Sequence of chain 1.A:
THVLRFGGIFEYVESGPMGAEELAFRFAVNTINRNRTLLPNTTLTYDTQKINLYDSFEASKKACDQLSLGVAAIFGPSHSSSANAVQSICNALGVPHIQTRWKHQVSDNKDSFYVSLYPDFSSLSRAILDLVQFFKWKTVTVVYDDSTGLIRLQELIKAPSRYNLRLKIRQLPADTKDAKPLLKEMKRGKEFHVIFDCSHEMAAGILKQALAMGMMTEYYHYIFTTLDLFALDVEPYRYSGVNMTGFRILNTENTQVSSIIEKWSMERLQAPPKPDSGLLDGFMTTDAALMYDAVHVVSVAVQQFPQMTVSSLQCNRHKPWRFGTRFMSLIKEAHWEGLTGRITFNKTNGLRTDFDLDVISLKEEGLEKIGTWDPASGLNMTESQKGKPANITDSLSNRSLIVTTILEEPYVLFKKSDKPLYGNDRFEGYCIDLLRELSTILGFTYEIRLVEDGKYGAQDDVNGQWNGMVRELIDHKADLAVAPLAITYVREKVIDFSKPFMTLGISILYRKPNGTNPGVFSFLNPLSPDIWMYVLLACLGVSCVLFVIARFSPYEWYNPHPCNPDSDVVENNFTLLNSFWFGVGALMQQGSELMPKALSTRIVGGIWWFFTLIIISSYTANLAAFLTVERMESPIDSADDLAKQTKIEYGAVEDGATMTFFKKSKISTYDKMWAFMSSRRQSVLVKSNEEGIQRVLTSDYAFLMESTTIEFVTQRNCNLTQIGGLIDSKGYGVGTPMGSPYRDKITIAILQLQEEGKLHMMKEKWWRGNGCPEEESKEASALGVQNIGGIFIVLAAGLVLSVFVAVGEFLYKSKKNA

The protein below binds the small molecule below.
Small molecule (SMILES): CC(=O)N[C@H]1[C@H](O[C@H]2[C@H](O)[C@@H](NC(C)=O)CO[C@@H]2CO)O[C@H](CO)[C@@H](O)[C@@H]1O[C@@H]1O[C@H](CO)[C@@H](O)[C@H](O)[C@@H]1O

Binding-site contacts:
Ligand atom C6 contacts residue ASN378 of chain 1.A at 4.5 Å.
Ligand atom C2 contacts residue THR385 of chain 1.A at 4.0 Å.
Ligand atom C3 contacts residue ASN378 of chain 1.A at 3.8 Å.
Ligand atom O5 contacts residue THR380 of chain 1.A at 3.6 Å.
Ligand atom O7 contacts residue PHE377 of chain 1.A at 4.0 Å.
Ligand atom N2 contacts residue ASN378 of chain 1.A at 2.9 Å (h-bond).
Ligand atom C5 contacts residue ASN378 of chain 1.A at 3.7 Å.
Ligand atom O4 contacts residue ARG158 of chain 1.A at 3.8 Å.
Ligand atom C7 contacts residue ASN378 of chain 1.A at 3.3 Å.
Ligand atom C5 contacts residue THR380 of chain 1.A at 4.0 Å.
Ligand atom C1 contacts residue THR380 of chain 1.A at 3.3 Å.
Ligand atom C7 contacts residue LYS379 of chain 1.A at 4.5 Å.
Ligand atom C2 contacts residue ASN378 of chain 1.A at 2.4 Å.
Ligand atom O7 contacts residue ASN378 of chain 1.A at 4.3 Å.
Ligand atom C4 contacts residue ASN378 of chain 1.A at 4.2 Å.
Ligand atom O7 contacts residue LYS379 of chain 1.A at 4.5 Å.
Ligand atom C8 contacts residue THR385 of chain 1.A at 3.2 Å.
Ligand atom C8 contacts residue ASP386 of chain 1.A at 4.5 Å.
Ligand atom C4 contacts residue ARG158 of chain 1.A at 4.5 Å.
Ligand atom C1 contacts residue ASN378 of chain 1.A at 1.4 Å.
Ligand atom C5 contacts residue ARG158 of chain 1.A at 4.3 Å.
Ligand atom C8 contacts residue PHE377 of chain 1.A at 4.0 Å (hydrophobic).
Ligand atom C6 contacts residue ARG158 of chain 1.A at 4.5 Å.
Ligand atom O5 contacts residue ASN378 of chain 1.A at 2.4 Å (h-bond).
Ligand atom O6 contacts residue ASN378 of chain 1.A at 4.3 Å.
Ligand atom O6 contacts residue ARG158 of chain 1.A at 3.7 Å.
Ligand atom C7 contacts residue PHE377 of chain 1.A at 4.3 Å (hydrophobic).
Ligand atom C8 contacts residue ASN378 of chain 1.A at 3.4 Å.